Binding-site contacts:
Ligand atom C1 contacts residue ASN33 of chain 1.A at 3.6 Å.
Ligand atom C1 contacts residue ILE281 of chain 1.A at 4.4 Å (hydrophobic).
Ligand atom O1 contacts residue ASN33 of chain 1.A at 2.5 Å (h-bond).
Ligand atom C3 contacts residue ASN33 of chain 1.A at 3.7 Å.
Ligand atom O1 contacts residue GLU29 of chain 1.A at 4.2 Å.
Ligand atom O3 contacts residue GLU29 of chain 1.A at 4.2 Å.
Ligand atom C2 contacts residue ASN33 of chain 1.A at 3.7 Å.
Ligand atom O3 contacts residue PHE60 of chain 1.A at 3.9 Å.
Ligand atom O1 contacts residue ARG30 of chain 1.A at 3.8 Å.
Ligand atom O1 contacts residue ILE281 of chain 1.A at 3.7 Å.
Ligand atom C2 contacts residue PHE63 of chain 1.A at 4.4 Å (hydrophobic).
Ligand atom O3 contacts residue SER59 of chain 1.A at 4.1 Å.

The protein below binds the small molecule below.
Small molecule (SMILES): OCCCO

Sequence of chain 1.A:
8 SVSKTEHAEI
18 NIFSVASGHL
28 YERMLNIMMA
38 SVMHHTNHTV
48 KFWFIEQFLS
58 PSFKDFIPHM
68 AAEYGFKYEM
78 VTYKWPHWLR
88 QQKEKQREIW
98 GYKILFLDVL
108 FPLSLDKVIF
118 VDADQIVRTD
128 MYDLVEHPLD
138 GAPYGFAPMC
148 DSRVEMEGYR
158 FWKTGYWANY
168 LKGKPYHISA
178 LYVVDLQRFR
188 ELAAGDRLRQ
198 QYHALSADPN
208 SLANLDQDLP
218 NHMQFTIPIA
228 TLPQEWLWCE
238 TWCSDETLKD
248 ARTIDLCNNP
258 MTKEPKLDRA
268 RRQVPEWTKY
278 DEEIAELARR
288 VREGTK